The protein below binds the small molecule below.
Small molecule (SMILES): C[C@@H]1O[C@@H](O)[C@H](O)[C@H](OS(=O)(=O)O)[C@H]1O[C@@H]1O[C@H](C(=O)O)[C@@H](O[C@@H]2O[C@@H](C)[C@H](O[C@@H]3OC(C(=O)O)=C[C@H](O)[C@H]3O)[C@@H](OS(=O)(=O)O)[C@H]2O)[C@H](O)[C@H]1O

Binding-site contacts:
Ligand atom O2S contacts residue SER213 of chain 1.B at 2.8 Å (h-bond).
Ligand atom S contacts residue SER213 of chain 1.B at 3.7 Å.
Ligand atom O2 contacts residue TYR157 of chain 1.B at 3.0 Å (h-bond).
Ligand atom O2 contacts residue LYS284 of chain 1.B at 2.7 Å (salt-bridge).
Ligand atom S contacts residue TYR157 of chain 1.B at 4.0 Å.
Ligand atom C2 contacts residue LYS284 of chain 1.B at 3.9 Å.
Ligand atom O1S contacts residue GLN115 of chain 1.B at 3.6 Å.
Ligand atom O3S contacts residue LYS284 of chain 1.B at 4.0 Å.
Ligand atom O6B contacts residue GLY212 of chain 1.B at 3.5 Å (h-bond).
Ligand atom O3 contacts residue LYS284 of chain 1.B at 3.9 Å.
Ligand atom O2 contacts residue LEU178 of chain 1.B at 3.7 Å.
Ligand atom O2S contacts residue ARG282 of chain 1.B at 3.1 Å (salt-bridge).
Ligand atom O1 contacts residue PO41 of chain 1.I at 3.1 Å (h-bond).
Ligand atom O2S contacts residue TYR157 of chain 1.B at 3.8 Å.
Ligand atom O2 contacts residue GLU203 of chain 1.B at 3.6 Å.
Ligand atom O3S contacts residue GLN115 of chain 1.B at 3.5 Å.
Ligand atom O1S contacts residue TYR157 of chain 1.B at 3.5 Å.
Ligand atom O1 contacts residue TYR281 of chain 1.B at 3.1 Å (h-bond).
Ligand atom S contacts residue GLN115 of chain 1.B at 4.0 Å.
Ligand atom O3S contacts residue SER213 of chain 1.B at 3.5 Å (h-bond).
Ligand atom C3 contacts residue TYR281 of chain 1.B at 4.1 Å (hydrophobic).
Ligand atom O1S contacts residue ARG282 of chain 1.B at 3.5 Å.
Ligand atom C1 contacts residue ARG216 of chain 1.B at 3.7 Å.
Ligand atom O6B contacts residue SER211 of chain 1.B at 2.6 Å (h-bond).
Ligand atom O1S contacts residue TYR281 of chain 1.B at 3.6 Å.
Ligand atom C2 contacts residue TYR281 of chain 1.B at 4.0 Å (hydrophobic).
Ligand atom C2 contacts residue TYR157 of chain 1.B at 3.9 Å (hydrophobic).
Ligand atom O2S contacts residue GLY212 of chain 1.B at 3.1 Å.
Ligand atom C4 contacts residue ARG216 of chain 1.B at 3.8 Å.
Ligand atom C2 contacts residue ARG216 of chain 1.B at 3.8 Å.
Ligand atom O1S contacts residue SER213 of chain 1.B at 3.1 Å (h-bond).
Ligand atom C1 contacts residue PO41 of chain 1.I at 3.9 Å.
Ligand atom O2 contacts residue ARG216 of chain 1.B at 2.8 Å (salt-bridge).
Ligand atom O2S contacts residue LYS284 of chain 1.B at 3.5 Å.
Ligand atom C6 contacts residue SER211 of chain 1.B at 3.7 Å.
Ligand atom C5 contacts residue ARG216 of chain 1.B at 4.0 Å.
Ligand atom O2S contacts residue GLN115 of chain 1.B at 4.0 Å.
Ligand atom O5 contacts residue ARG216 of chain 1.B at 3.1 Å (salt-bridge).
Ligand atom C6 contacts residue ARG216 of chain 1.B at 4.0 Å.
Ligand atom O3 contacts residue TYR157 of chain 1.B at 3.4 Å (h-bond).

Sequence of chain 1.B:
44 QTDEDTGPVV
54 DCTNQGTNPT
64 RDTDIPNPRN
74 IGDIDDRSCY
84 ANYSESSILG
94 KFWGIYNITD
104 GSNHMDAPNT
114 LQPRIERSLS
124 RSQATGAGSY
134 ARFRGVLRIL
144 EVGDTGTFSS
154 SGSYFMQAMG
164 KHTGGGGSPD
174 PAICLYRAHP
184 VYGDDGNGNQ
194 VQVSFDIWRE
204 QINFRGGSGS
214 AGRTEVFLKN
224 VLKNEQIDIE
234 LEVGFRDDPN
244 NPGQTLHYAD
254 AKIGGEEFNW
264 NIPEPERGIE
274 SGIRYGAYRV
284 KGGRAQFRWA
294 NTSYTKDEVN